The small molecule below binds the protein below.
Small molecule (SMILES): CCCCCCCC(=O)OC[C@H](COP(=O)(O)O[C@@H]1[C@H](O)[C@H](O)[C@@H](OP(=O)(O)O)[C@H](OP(=O)(O)O)[C@H]1O)OC(=O)CCCCCCC

Binding-site contacts:
Ligand atom C3B contacts residue TRP876 of chain 1.G at 4.2 Å (hydrophobic).
Ligand atom O41 contacts residue TYR995 of chain 1.G at 3.0 Å (h-bond).
Ligand atom O4 contacts residue LYS994 of chain 1.G at 3.9 Å.
Ligand atom O2 contacts residue LYS771 of chain 1.G at 4.1 Å.
Ligand atom C6B contacts residue ILE989 of chain 1.G at 4.3 Å (hydrophobic).
Ligand atom C5A contacts residue TRP876 of chain 1.G at 4.2 Å (hydrophobic).
Ligand atom C4A contacts residue LEU775 of chain 1.G at 3.9 Å (hydrophobic).
Ligand atom O51 contacts residue LYS994 of chain 1.G at 3.5 Å (salt-bridge).
Ligand atom C5A contacts residue ILE778 of chain 1.G at 3.7 Å (hydrophobic).
Ligand atom P4 contacts residue TYR995 of chain 1.G at 3.5 Å.
Ligand atom C6B contacts residue THR879 of chain 1.G at 4.4 Å.
Ligand atom O1A contacts residue ASN993 of chain 1.G at 3.9 Å.
Ligand atom C5 contacts residue LYS994 of chain 1.G at 4.2 Å.
Ligand atom C5B contacts residue ILE989 of chain 1.G at 3.7 Å (hydrophobic).
Ligand atom P1 contacts residue SER773 of chain 1.G at 4.4 Å.
Ligand atom C3C contacts residue ASN993 of chain 1.G at 3.5 Å.
Ligand atom C2C contacts residue ASN993 of chain 1.G at 4.2 Å.
Ligand atom P5 contacts residue LYS994 of chain 1.G at 3.4 Å.
Ligand atom O53 contacts residue LYS994 of chain 1.G at 2.4 Å (salt-bridge).
Ligand atom O42 contacts residue TYR995 of chain 1.G at 3.3 Å (h-bond).
Ligand atom O12 contacts residue SER773 of chain 1.G at 3.6 Å.
Ligand atom O1B contacts residue ASN993 of chain 1.G at 2.9 Å (h-bond).
Ligand atom O42 contacts residue LYS994 of chain 1.G at 2.9 Å (salt-bridge).
Ligand atom C5B contacts residue PHE990 of chain 1.G at 4.2 Å (hydrophobic).
Ligand atom O5 contacts residue LYS994 of chain 1.G at 4.1 Å.
Ligand atom O11 contacts residue SER773 of chain 1.G at 4.1 Å.
Ligand atom C5B contacts residue THR879 of chain 1.G at 4.3 Å.
Ligand atom C1B contacts residue TRP876 of chain 1.G at 4.4 Å (hydrophobic).
Ligand atom C1C contacts residue ASN993 of chain 1.G at 3.8 Å.
Ligand atom O2C contacts residue TRP876 of chain 1.G at 3.9 Å.
Ligand atom O43 contacts residue TYR995 of chain 1.G at 3.5 Å (h-bond).
Ligand atom C1B contacts residue ASN993 of chain 1.G at 3.9 Å.
Ligand atom O3C contacts residue TRP876 of chain 1.G at 4.1 Å.
Ligand atom O3C contacts residue ASN993 of chain 1.G at 4.2 Å.
Ligand atom C2B contacts residue TRP876 of chain 1.G at 3.6 Å (hydrophobic).
Ligand atom O43 contacts residue LYS994 of chain 1.G at 2.9 Å (salt-bridge).
Ligand atom C6B contacts residue PHE990 of chain 1.G at 3.7 Å (hydrophobic).
Ligand atom C4A contacts residue TRP876 of chain 1.G at 4.5 Å (hydrophobic).
Ligand atom C4B contacts residue PHE990 of chain 1.G at 3.6 Å (hydrophobic).
Ligand atom P4 contacts residue LYS994 of chain 1.G at 3.4 Å.

Sequence of chain 1.G:
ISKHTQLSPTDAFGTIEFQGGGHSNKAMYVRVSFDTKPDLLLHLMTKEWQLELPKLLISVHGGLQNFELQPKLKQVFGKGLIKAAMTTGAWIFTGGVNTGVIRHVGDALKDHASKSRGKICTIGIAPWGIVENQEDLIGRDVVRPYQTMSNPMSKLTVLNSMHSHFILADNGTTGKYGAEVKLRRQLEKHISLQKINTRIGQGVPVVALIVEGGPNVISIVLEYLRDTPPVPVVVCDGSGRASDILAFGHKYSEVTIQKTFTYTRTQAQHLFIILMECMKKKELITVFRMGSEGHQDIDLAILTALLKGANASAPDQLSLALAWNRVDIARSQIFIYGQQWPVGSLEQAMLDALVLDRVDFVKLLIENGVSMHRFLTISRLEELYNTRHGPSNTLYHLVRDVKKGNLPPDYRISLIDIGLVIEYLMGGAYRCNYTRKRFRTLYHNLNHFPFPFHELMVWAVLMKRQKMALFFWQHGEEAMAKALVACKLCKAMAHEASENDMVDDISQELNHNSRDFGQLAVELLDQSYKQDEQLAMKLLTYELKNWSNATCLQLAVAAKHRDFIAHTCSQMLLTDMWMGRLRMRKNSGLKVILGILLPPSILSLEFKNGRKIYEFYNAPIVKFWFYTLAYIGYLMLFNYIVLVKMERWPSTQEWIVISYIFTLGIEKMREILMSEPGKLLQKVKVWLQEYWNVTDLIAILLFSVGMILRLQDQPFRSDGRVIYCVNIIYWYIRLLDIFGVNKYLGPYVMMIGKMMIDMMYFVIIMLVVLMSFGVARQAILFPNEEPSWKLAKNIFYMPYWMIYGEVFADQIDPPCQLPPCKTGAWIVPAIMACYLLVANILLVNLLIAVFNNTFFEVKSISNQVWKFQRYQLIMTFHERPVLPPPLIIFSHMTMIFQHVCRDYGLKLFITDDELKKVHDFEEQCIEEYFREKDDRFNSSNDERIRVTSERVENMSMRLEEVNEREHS